The protein below binds the small molecule below.
Small molecule (SMILES): OC[C@H]1O[C@H](O[C@@H]2[C@@H](OC[C@H]3O[C@H](OC[C@H]4O[C@H](O)[C@@H](O)[C@@H](O[C@H]5O[C@H](CO)[C@@H](O)[C@H](O)[C@@H]5O[C@H]5O[C@H](CO)[C@@H](O)[C@H](O)[C@@H]5O[C@H]5O[C@H](CO)[C@@H](O)[C@H](O)[C@@H]5O)[C@@H]4O)[C@@H](O)[C@@H](O)[C@@H]3O)O[C@H](CO)[C@@H](O)[C@@H]2O)[C@@H](O)[C@@H](O)[C@@H]1O

Sequence of chain 1.A:
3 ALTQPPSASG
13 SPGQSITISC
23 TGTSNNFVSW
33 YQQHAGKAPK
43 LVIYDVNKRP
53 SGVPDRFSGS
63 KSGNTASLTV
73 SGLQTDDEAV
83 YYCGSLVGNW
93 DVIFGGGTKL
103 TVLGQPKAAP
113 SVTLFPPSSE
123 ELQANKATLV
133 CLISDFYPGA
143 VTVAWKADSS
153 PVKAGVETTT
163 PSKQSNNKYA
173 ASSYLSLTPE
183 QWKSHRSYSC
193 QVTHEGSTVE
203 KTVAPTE

Sequence of chain 1.B:
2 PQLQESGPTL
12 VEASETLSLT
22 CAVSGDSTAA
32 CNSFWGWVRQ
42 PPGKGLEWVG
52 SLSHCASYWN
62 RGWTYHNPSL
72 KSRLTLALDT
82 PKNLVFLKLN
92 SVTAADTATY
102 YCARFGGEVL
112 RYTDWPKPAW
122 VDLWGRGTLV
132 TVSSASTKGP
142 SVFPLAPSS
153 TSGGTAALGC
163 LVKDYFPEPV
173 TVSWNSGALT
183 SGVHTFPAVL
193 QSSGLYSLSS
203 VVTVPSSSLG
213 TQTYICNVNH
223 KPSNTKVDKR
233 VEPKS

Binding-site contacts:
Ligand atom O2 contacts residue THR65 of chain 1.B at 3.2 Å (h-bond).
Ligand atom O2 contacts residue LYS72 of chain 1.B at 3.1 Å (salt-bridge).
Ligand atom C4 contacts residue THR65 of chain 1.B at 3.4 Å.
Ligand atom C2 contacts residue LYS72 of chain 1.B at 3.9 Å.
Ligand atom C4 contacts residue ASP93 of chain 1.A at 3.4 Å.
Ligand atom O4 contacts residue TRP92 of chain 1.A at 2.9 Å (h-bond).
Ligand atom O2 contacts residue GLY90 of chain 1.A at 3.3 Å.
Ligand atom O5 contacts residue ASN91 of chain 1.A at 3.2 Å (h-bond).
Ligand atom C1 contacts residue ASN91 of chain 1.A at 3.7 Å.
Ligand atom C4 contacts residue TRP92 of chain 1.A at 3.9 Å (hydrophobic).
Ligand atom O6 contacts residue ASP93 of chain 1.A at 2.9 Å (salt-bridge).
Ligand atom C2 contacts residue THR65 of chain 1.B at 3.4 Å.
Ligand atom O1 contacts residue TRP60 of chain 1.B at 3.6 Å (h-bond).
Ligand atom C6 contacts residue TRP92 of chain 1.A at 3.2 Å (hydrophobic).
Ligand atom O4 contacts residue THR65 of chain 1.B at 3.0 Å (h-bond).
Ligand atom O3 contacts residue THR65 of chain 1.B at 2.6 Å (h-bond).
Ligand atom O6 contacts residue GLY90 of chain 1.A at 3.8 Å.
Ligand atom C1 contacts residue THR65 of chain 1.B at 3.8 Å.
Ligand atom C6 contacts residue TRP116 of chain 1.B at 3.8 Å (hydrophobic).
Ligand atom O6 contacts residue TRP60 of chain 1.B at 3.5 Å (h-bond).
Ligand atom O6 contacts residue ASN61 of chain 1.B at 3.5 Å.
Ligand atom C3 contacts residue THR65 of chain 1.B at 3.5 Å.
Ligand atom O3 contacts residue TRP92 of chain 1.A at 3.8 Å.
Ligand atom O3 contacts residue TYR66 of chain 1.B at 3.6 Å.
Ligand atom O6 contacts residue TRP64 of chain 1.B at 3.9 Å.
Ligand atom C6 contacts residue TRP64 of chain 1.B at 3.5 Å (hydrophobic).
Ligand atom O6 contacts residue TRP92 of chain 1.A at 2.8 Å (h-bond).
Ligand atom O3 contacts residue HIS67 of chain 1.B at 2.8 Å (h-bond).
Ligand atom O5 contacts residue LYS72 of chain 1.B at 2.9 Å (salt-bridge).
Ligand atom O4 contacts residue TRP64 of chain 1.B at 3.2 Å.
Ligand atom O4 contacts residue ASP93 of chain 1.A at 2.6 Å (salt-bridge).
Ligand atom O2 contacts residue HIS67 of chain 1.B at 2.7 Å (h-bond).
Ligand atom C3 contacts residue TRP92 of chain 1.A at 3.7 Å (hydrophobic).
Ligand atom O4 contacts residue PRO69 of chain 1.B at 3.5 Å.
Ligand atom C1 contacts residue LYS72 of chain 1.B at 3.5 Å.
Ligand atom C6 contacts residue ASP93 of chain 1.A at 3.2 Å.
Ligand atom C5 contacts residue LYS72 of chain 1.B at 3.8 Å.
Ligand atom C6 contacts residue ASN91 of chain 1.A at 3.6 Å.
Ligand atom O6 contacts residue ASN91 of chain 1.A at 2.8 Å (h-bond).
Ligand atom C2 contacts residue HIS67 of chain 1.B at 3.3 Å.